A protein and the small-molecule ligand that binds it are described below.
Small molecule (SMILES): CC(=O)N[C@@H]1[C@@H](O)[C@H](O)[C@@H](CO)O[C@H]1O

Sequence of chain 1.A:
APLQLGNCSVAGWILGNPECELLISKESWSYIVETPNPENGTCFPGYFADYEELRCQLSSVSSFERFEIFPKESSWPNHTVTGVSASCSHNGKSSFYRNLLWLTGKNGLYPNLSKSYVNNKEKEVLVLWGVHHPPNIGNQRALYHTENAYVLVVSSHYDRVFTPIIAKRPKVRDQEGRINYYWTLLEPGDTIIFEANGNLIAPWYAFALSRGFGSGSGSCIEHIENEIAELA

Binding-site contacts:
Ligand atom O5 contacts residue ASN109 of chain 1.A at 2.4 Å (h-bond).
Ligand atom N2 contacts residue ASN109 of chain 1.A at 2.9 Å (h-bond).
Ligand atom C8 contacts residue PRO108 of chain 1.A at 3.8 Å (hydrophobic).
Ligand atom C3 contacts residue ASN109 of chain 1.A at 3.9 Å.
Ligand atom C7 contacts residue ASN109 of chain 1.A at 3.4 Å.
Ligand atom O7 contacts residue ASN109 of chain 1.A at 3.4 Å (h-bond).
Ligand atom C2 contacts residue ASN109 of chain 1.A at 2.5 Å.
Ligand atom C1 contacts residue ASN109 of chain 1.A at 1.5 Å.
Ligand atom C4 contacts residue ASN109 of chain 1.A at 4.3 Å.
Ligand atom C8 contacts residue ASN109 of chain 1.A at 3.9 Å.
Ligand atom C5 contacts residue ASN109 of chain 1.A at 3.8 Å.